Sequence of chain 1.B:
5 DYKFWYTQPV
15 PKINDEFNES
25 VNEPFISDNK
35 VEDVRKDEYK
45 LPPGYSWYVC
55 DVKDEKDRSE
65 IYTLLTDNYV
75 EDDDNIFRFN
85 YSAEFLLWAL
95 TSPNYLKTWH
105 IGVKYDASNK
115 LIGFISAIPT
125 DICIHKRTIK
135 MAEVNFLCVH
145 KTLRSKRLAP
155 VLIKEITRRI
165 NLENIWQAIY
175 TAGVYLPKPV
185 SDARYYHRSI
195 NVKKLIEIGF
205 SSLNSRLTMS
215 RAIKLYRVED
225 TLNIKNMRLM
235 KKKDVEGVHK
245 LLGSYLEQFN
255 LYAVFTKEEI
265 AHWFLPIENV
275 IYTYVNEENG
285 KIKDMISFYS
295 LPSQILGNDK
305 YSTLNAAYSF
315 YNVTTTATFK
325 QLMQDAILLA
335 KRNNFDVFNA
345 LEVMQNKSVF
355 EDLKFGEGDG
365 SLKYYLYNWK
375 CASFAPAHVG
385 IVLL

Binding-site contacts:
Ligand atom C14 contacts residue TYR189 of chain 1.B at 3.5 Å (hydrophobic).
Ligand atom C21 contacts residue PHE81 of chain 1.B at 3.8 Å (hydrophobic).
Ligand atom C4 contacts residue LEU366 of chain 1.B at 3.8 Å (hydrophobic).
Ligand atom N2 contacts residue VAL74 of chain 1.B at 3.7 Å.
Ligand atom F contacts residue ALA344 of chain 1.B at 3.5 Å.
Ligand atom C1 contacts residue LEU388 of chain 1.B at 3.2 Å (hydrophobic).
Ligand atom F contacts residue TYR189 of chain 1.B at 3.5 Å.
Ligand atom C2 contacts residue TYR85 of chain 1.B at 3.6 Å (hydrophobic).
Ligand atom C19 contacts residue PHE83 of chain 1.B at 3.7 Å (hydrophobic).
Ligand atom C6 contacts residue TYR189 of chain 1.B at 3.6 Å (hydrophobic).
Ligand atom N1 contacts residue VAL74 of chain 1.B at 3.7 Å.
Ligand atom C21 contacts residue SER297 of chain 1.B at 3.8 Å.
Ligand atom C12 contacts residue TYR312 of chain 1.B at 3.8 Å (hydrophobic).
Ligand atom N3 contacts residue PHE83 of chain 1.B at 3.3 Å.
Ligand atom C1 contacts residue LEU387 of chain 1.B at 3.6 Å (hydrophobic).
Ligand atom N4 contacts residue PHE83 of chain 1.B at 3.5 Å.
Ligand atom C9 contacts residue PHE83 of chain 1.B at 3.5 Å (hydrophobic).
Ligand atom C2 contacts residue LEU388 of chain 1.B at 3.5 Å (hydrophobic).
Ligand atom C1 contacts residue THR175 of chain 1.B at 3.4 Å.
Ligand atom N4 contacts residue PHE81 of chain 1.B at 3.5 Å.
Ligand atom C9 contacts residue LEU366 of chain 1.B at 3.8 Å (hydrophobic).
Ligand atom C22 contacts residue SER297 of chain 1.B at 3.6 Å.
Ligand atom N2 contacts residue GLY177 of chain 1.B at 3.8 Å.
Ligand atom C contacts residue THR175 of chain 1.B at 3.3 Å.
Ligand atom C15 contacts residue TYR189 of chain 1.B at 3.8 Å (hydrophobic).
Ligand atom C12 contacts residue LEU345 of chain 1.B at 3.7 Å (hydrophobic).
Ligand atom N contacts residue LEU388 of chain 1.B at 2.7 Å (h-bond).
Ligand atom C contacts residue LEU388 of chain 1.B at 3.6 Å (hydrophobic).
Ligand atom F contacts residue ASN343 of chain 1.B at 3.4 Å.
Ligand atom N3 contacts residue SER297 of chain 1.B at 3.7 Å.
Ligand atom C8 contacts residue PHE83 of chain 1.B at 3.6 Å (hydrophobic).
Ligand atom C13 contacts residue TYR312 of chain 1.B at 3.4 Å (hydrophobic).
Ligand atom N4 contacts residue SER297 of chain 1.B at 2.7 Å (h-bond).
Ligand atom C14 contacts residue TYR312 of chain 1.B at 3.5 Å (hydrophobic).
Ligand atom C16 contacts residue TYR189 of chain 1.B at 3.8 Å (hydrophobic).
Ligand atom C contacts residue ASN139 of chain 1.B at 3.4 Å.
Ligand atom C13 contacts residue TYR189 of chain 1.B at 3.4 Å (hydrophobic).
Ligand atom C3 contacts residue PHE83 of chain 1.B at 3.7 Å (hydrophobic).
Ligand atom C21 contacts residue VAL74 of chain 1.B at 3.2 Å (hydrophobic).
Ligand atom C21 contacts residue PHE83 of chain 1.B at 3.4 Å (hydrophobic).

The protein below binds the small molecule below.
Small molecule (SMILES): Cc1nn(C)c(C)c1CCOc1cc(F)ccc1-c1ccc2n[nH]c(CN(C)C)c2c1